Sequence of chain 1.A:
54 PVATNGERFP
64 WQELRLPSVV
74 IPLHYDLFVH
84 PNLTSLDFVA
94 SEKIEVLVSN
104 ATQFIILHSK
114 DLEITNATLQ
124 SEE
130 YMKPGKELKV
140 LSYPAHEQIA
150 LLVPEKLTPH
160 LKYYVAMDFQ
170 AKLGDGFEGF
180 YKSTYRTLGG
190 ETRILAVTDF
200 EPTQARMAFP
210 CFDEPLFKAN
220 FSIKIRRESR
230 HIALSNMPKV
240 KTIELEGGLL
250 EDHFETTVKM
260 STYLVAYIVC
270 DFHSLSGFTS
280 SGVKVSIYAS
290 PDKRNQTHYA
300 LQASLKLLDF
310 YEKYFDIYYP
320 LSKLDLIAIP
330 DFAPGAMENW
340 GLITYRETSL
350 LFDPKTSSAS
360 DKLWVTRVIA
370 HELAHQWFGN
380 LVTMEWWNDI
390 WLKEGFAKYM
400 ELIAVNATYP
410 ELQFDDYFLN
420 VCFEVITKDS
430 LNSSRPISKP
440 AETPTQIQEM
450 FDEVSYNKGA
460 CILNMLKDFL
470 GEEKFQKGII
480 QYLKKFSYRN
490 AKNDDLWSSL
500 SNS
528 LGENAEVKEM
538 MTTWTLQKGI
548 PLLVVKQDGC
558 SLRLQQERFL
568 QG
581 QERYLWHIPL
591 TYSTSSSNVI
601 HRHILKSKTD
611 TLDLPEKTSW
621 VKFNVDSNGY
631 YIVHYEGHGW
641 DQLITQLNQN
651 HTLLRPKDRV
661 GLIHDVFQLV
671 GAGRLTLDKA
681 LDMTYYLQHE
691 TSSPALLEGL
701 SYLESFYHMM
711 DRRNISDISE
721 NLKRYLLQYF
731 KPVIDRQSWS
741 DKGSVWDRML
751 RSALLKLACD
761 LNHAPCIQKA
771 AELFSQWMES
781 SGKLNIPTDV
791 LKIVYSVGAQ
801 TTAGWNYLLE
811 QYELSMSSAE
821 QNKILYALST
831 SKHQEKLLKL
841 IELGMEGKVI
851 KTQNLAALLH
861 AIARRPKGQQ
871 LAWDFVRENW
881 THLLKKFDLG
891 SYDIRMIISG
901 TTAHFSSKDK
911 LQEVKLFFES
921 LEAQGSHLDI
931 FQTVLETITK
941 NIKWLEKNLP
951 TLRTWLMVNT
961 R

Binding-site contacts:
Ligand atom O7 contacts residue THR652 of chain 1.A at 3.6 Å (h-bond).
Ligand atom C4 contacts residue ASN650 of chain 1.A at 4.2 Å.
Ligand atom N2 contacts residue ASN650 of chain 1.A at 2.4 Å (h-bond).
Ligand atom C1 contacts residue ASN650 of chain 1.A at 1.5 Å.
Ligand atom C8 contacts residue LEU653 of chain 1.A at 3.5 Å (hydrophobic).
Ligand atom C2 contacts residue ASN650 of chain 1.A at 2.7 Å.
Ligand atom C7 contacts residue THR652 of chain 1.A at 4.2 Å.
Ligand atom C5 contacts residue ASN650 of chain 1.A at 3.7 Å.
Ligand atom C3 contacts residue ASN650 of chain 1.A at 4.0 Å.
Ligand atom N2 contacts residue LEU653 of chain 1.A at 4.4 Å.
Ligand atom O7 contacts residue ASN650 of chain 1.A at 3.3 Å (h-bond).
Ligand atom C7 contacts residue LEU653 of chain 1.A at 4.0 Å (hydrophobic).
Ligand atom O5 contacts residue ASN650 of chain 1.A at 2.4 Å (h-bond).
Ligand atom C7 contacts residue ASN650 of chain 1.A at 2.8 Å.
Ligand atom C8 contacts residue ASN650 of chain 1.A at 3.6 Å.

The small molecule below binds the protein below.
Small molecule (SMILES): CC(=O)N[C@@H]1[C@@H](O)[C@H](O)[C@@H](CO)O[C@H]1O